Binding-site contacts:
Ligand atom C2' contacts residue ASP276 of chain 1.A at 3.5 Å.
Ligand atom O2B contacts residue GLY179 of chain 1.A at 3.8 Å.
Ligand atom O4' contacts residue PHE272 of chain 1.A at 3.8 Å.
Ligand atom C3' contacts residue ASP276 of chain 1.A at 3.5 Å.
Ligand atom O2G contacts residue SER180 of chain 1.A at 2.8 Å (h-bond).
Ligand atom O2G contacts residue GLY189 of chain 1.A at 2.8 Å (h-bond).
Ligand atom O3G contacts residue SER188 of chain 1.A at 4.3 Å.
Ligand atom O2 contacts residue TYR271 of chain 1.A at 3.4 Å (h-bond).
Ligand atom O3G contacts residue GLY189 of chain 1.A at 3.4 Å (h-bond).
Ligand atom PG contacts residue SER180 of chain 1.A at 3.8 Å.
Ligand atom O1G contacts residue GLY189 of chain 1.A at 3.6 Å.
Ligand atom O2G contacts residue SER188 of chain 1.A at 3.3 Å.
Ligand atom O3' contacts residue ASP276 of chain 1.A at 3.7 Å.
Ligand atom O3' contacts residue ASN279 of chain 1.A at 4.3 Å.
Ligand atom O1B contacts residue SER180 of chain 1.A at 3.7 Å.
Ligand atom PG contacts residue GLY189 of chain 1.A at 3.4 Å.
Ligand atom O1B contacts residue MG1 of chain 1.E at 2.3 Å.
Ligand atom O1G contacts residue ASP190 of chain 1.A at 3.2 Å (salt-bridge).
Ligand atom O2A contacts residue MG1 of chain 1.E at 3.3 Å.
Ligand atom O3' contacts residue PHE272 of chain 1.A at 4.1 Å.
Ligand atom O3G contacts residue SER180 of chain 1.A at 4.4 Å.
Ligand atom O1G contacts residue MG1 of chain 1.E at 3.5 Å.
Ligand atom PG contacts residue MG1 of chain 1.E at 4.0 Å.
Ligand atom O3' contacts residue TYR271 of chain 1.A at 3.6 Å (h-bond).
Ligand atom PG contacts residue ARG149 of chain 1.A at 4.3 Å.
Ligand atom O2G contacts residue MG1 of chain 1.E at 3.3 Å.
Ligand atom O1B contacts residue GLY179 of chain 1.A at 3.8 Å.
Ligand atom O3B contacts residue SER180 of chain 1.A at 3.6 Å.
Ligand atom O1B contacts residue ASP190 of chain 1.A at 3.8 Å.
Ligand atom O2G contacts residue ARG149 of chain 1.A at 4.3 Å.
Ligand atom PB contacts residue SER180 of chain 1.A at 3.9 Å.
Ligand atom O2A contacts residue ASP190 of chain 1.A at 3.3 Å (salt-bridge).
Ligand atom O2B contacts residue SER180 of chain 1.A at 3.2 Å (h-bond).
Ligand atom C4' contacts residue PHE272 of chain 1.A at 4.1 Å (hydrophobic).
Ligand atom PB contacts residue MG1 of chain 1.E at 3.7 Å.
Ligand atom O2G contacts residue ASP190 of chain 1.A at 4.2 Å.
Ligand atom O3B contacts residue MG1 of chain 1.E at 4.3 Å.
Ligand atom O3G contacts residue ARG149 of chain 1.A at 3.1 Å (salt-bridge).
Ligand atom O2B contacts residue ARG183 of chain 1.A at 3.2 Å (salt-bridge).
Ligand atom O3' contacts residue GLY274 of chain 1.A at 3.7 Å.

A small-molecule ligand and the protein it binds are described below.
Small molecule (SMILES): Nc1ccn([C@H]2C[C@H](O)[C@@H](COP(=O)(O)NP(=O)(O)OP(=O)(O)O)O2)c(=O)n1

Sequence of chain 1.A:
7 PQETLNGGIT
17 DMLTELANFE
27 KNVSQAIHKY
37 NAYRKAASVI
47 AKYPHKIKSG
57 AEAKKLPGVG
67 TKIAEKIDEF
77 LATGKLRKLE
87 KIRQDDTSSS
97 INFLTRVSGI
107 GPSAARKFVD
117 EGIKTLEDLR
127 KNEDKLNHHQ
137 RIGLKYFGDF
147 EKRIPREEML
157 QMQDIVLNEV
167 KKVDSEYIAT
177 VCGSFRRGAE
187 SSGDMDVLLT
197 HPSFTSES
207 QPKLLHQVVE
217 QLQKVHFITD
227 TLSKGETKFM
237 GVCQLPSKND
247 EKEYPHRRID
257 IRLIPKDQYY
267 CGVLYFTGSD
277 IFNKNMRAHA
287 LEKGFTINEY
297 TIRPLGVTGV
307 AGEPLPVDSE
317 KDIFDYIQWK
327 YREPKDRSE